The protein below binds the small molecule below.
Small molecule (SMILES): CC(=O)N[C@H]1[C@@H](O[C@H]2[C@H](O)[C@@H](NC(C)=O)CO[C@@H]2CO)O[C@H](CO)[C@@H](O)[C@@H]1O

Sequence of chain 1.D:
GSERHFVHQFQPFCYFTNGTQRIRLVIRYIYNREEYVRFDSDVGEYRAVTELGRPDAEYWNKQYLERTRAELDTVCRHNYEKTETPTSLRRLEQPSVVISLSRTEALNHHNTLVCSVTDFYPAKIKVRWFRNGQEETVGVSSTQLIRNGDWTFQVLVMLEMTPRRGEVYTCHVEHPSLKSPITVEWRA

Binding-site contacts:
Ligand atom N2 contacts residue GLN21 of chain 1.D at 3.8 Å.
Ligand atom O5 contacts residue ASN18 of chain 1.D at 2.4 Å (h-bond).
Ligand atom C1 contacts residue ASN18 of chain 1.D at 1.5 Å.
Ligand atom O7 contacts residue GLN21 of chain 1.D at 4.0 Å.
Ligand atom C7 contacts residue ASN18 of chain 1.D at 3.7 Å.
Ligand atom C6 contacts residue ASN18 of chain 1.D at 4.2 Å.
Ligand atom C1 contacts residue GLN21 of chain 1.D at 3.9 Å.
Ligand atom C7 contacts residue GLN21 of chain 1.D at 3.8 Å.
Ligand atom N2 contacts residue ASN18 of chain 1.D at 2.5 Å (h-bond).
Ligand atom C8 contacts residue ASN18 of chain 1.D at 4.5 Å.
Ligand atom C5 contacts residue ASN18 of chain 1.D at 3.7 Å.
Ligand atom C8 contacts residue GLN21 of chain 1.D at 4.0 Å.
Ligand atom C3 contacts residue ASN18 of chain 1.D at 3.6 Å.
Ligand atom C2 contacts residue GLN21 of chain 1.D at 3.6 Å.
Ligand atom C4 contacts residue ASN18 of chain 1.D at 4.3 Å.
Ligand atom C2 contacts residue ASN18 of chain 1.D at 2.4 Å.